Sequence of chain 1.G:
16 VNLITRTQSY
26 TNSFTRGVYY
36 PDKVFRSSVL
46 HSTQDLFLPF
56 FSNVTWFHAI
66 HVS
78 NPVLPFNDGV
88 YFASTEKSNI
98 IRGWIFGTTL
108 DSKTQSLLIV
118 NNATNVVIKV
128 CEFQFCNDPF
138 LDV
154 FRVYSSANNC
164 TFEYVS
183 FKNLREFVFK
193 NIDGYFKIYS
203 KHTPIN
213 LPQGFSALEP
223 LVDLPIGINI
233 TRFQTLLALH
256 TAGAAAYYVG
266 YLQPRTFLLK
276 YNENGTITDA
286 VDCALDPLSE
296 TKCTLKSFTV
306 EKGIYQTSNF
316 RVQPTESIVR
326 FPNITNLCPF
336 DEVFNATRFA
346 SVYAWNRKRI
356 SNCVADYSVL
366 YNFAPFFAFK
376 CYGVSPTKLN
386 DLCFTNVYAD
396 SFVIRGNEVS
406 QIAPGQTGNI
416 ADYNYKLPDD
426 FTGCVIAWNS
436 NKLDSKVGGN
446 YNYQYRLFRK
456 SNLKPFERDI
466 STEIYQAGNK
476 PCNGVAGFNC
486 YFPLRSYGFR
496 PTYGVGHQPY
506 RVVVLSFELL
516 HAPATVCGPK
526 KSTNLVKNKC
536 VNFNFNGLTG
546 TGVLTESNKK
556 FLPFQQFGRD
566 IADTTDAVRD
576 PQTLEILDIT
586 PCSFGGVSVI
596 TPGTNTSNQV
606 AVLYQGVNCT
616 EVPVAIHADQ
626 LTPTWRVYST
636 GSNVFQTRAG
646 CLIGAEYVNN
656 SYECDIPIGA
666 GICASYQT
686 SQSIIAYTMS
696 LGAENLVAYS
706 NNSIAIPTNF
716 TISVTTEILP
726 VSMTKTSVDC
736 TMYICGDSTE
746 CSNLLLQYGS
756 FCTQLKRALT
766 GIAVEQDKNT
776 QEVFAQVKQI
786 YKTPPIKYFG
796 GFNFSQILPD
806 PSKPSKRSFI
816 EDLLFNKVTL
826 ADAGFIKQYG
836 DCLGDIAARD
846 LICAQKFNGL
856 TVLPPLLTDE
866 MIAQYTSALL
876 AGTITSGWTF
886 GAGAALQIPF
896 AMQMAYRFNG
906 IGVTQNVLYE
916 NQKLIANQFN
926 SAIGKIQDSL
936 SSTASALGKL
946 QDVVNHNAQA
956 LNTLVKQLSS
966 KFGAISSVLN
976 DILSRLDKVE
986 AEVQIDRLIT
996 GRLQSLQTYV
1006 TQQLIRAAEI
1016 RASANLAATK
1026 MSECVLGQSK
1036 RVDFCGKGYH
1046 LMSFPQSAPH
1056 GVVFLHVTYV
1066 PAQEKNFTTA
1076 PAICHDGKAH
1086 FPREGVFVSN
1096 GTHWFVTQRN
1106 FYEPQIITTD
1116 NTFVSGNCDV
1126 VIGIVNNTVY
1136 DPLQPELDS

The protein below binds the small molecule below.
Small molecule (SMILES): CC(=O)N[C@@H]1[C@@H](O)[C@H](O)[C@@H](CO)O[C@H]1O

Binding-site contacts:
Ligand atom O5 contacts residue ASN714 of chain 1.G at 2.4 Å (h-bond).
Ligand atom C6 contacts residue GLN923 of chain 1.G at 4.0 Å.
Ligand atom C5 contacts residue GLN923 of chain 1.G at 4.4 Å.
Ligand atom C2 contacts residue ASN714 of chain 1.G at 2.4 Å.
Ligand atom C7 contacts residue GLN1068 of chain 1.G at 4.3 Å.
Ligand atom O7 contacts residue GLN1068 of chain 1.G at 3.4 Å (h-bond).
Ligand atom O5 contacts residue GLN1068 of chain 1.G at 4.2 Å.
Ligand atom C5 contacts residue ASN714 of chain 1.G at 3.7 Å.
Ligand atom O6 contacts residue GLN923 of chain 1.G at 4.4 Å.
Ligand atom O4 contacts residue LEU919 of chain 1.G at 4.5 Å.
Ligand atom C1 contacts residue ASN714 of chain 1.G at 1.4 Å.
Ligand atom C7 contacts residue ASN714 of chain 1.G at 3.4 Å.
Ligand atom C6 contacts residue LEU919 of chain 1.G at 4.2 Å (hydrophobic).
Ligand atom O7 contacts residue ASN714 of chain 1.G at 3.5 Å (h-bond).
Ligand atom C5 contacts residue LEU919 of chain 1.G at 4.0 Å (hydrophobic).
Ligand atom C1 contacts residue GLN1068 of chain 1.G at 4.3 Å.
Ligand atom C4 contacts residue ASN714 of chain 1.G at 4.2 Å.
Ligand atom C3 contacts residue ASN714 of chain 1.G at 3.8 Å.
Ligand atom N2 contacts residue ASN714 of chain 1.G at 2.9 Å (h-bond).
Ligand atom C1 contacts residue LEU919 of chain 1.G at 4.4 Å (hydrophobic).